A small-molecule ligand and the protein it binds are described below.
Small molecule (SMILES): C=C1CCCC2=NC[C@H](C)[C@@H](C)C[C@@]23CCC([C@@H]2C[C@H](C)C(=O)O2)=C(C)[C@@H]3/C=C(\C)[C@@H](O)C[C@@H]2CC[C@@]3(CC[C@@]4(O[C@@H](CC[C@@]4(C)O)C1)O3)O2

Sequence of chain 1.H:
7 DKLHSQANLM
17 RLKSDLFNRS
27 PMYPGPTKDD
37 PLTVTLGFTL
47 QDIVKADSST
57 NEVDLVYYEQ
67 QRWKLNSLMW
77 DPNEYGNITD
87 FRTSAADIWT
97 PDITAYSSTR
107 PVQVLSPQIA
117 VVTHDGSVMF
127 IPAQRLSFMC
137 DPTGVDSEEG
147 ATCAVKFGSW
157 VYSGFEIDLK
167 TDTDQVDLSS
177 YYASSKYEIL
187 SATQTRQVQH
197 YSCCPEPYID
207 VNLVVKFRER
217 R

Binding-site contacts:
Ligand atom C9 contacts residue TYR64 of chain 1.G at 3.7 Å (hydrophobic).
Ligand atom C34 contacts residue TRP156 of chain 1.H at 3.2 Å (hydrophobic).
Ligand atom C30 contacts residue SER155 of chain 1.H at 3.3 Å.
Ligand atom O52 contacts residue TYR204 of chain 1.H at 2.6 Å (h-bond).
Ligand atom C28 contacts residue TYR197 of chain 1.H at 3.7 Å (hydrophobic).
Ligand atom C33 contacts residue TRP156 of chain 1.H at 3.6 Å (hydrophobic).
Ligand atom N31 contacts residue TRP156 of chain 1.H at 2.9 Å (h-bond).
Ligand atom C22 contacts residue TYR204 of chain 1.H at 3.7 Å (hydrophobic).
Ligand atom C35 contacts residue TRP156 of chain 1.H at 3.6 Å (hydrophobic).
Ligand atom C51 contacts residue TYR204 of chain 1.H at 3.8 Å (hydrophobic).
Ligand atom C23 contacts residue TYR204 of chain 1.H at 3.8 Å (hydrophobic).
Ligand atom C13 contacts residue TYR64 of chain 1.G at 3.5 Å (hydrophobic).
Ligand atom O6 contacts residue LYS152 of chain 1.H at 3.1 Å (salt-bridge).
Ligand atom C36 contacts residue ILE127 of chain 1.G at 3.7 Å (hydrophobic).
Ligand atom C36 contacts residue TRP156 of chain 1.H at 3.9 Å (hydrophobic).
Ligand atom O44 contacts residue TYR204 of chain 1.H at 3.6 Å (h-bond).
Ligand atom C50 contacts residue VAL157 of chain 1.H at 3.5 Å (hydrophobic).
Ligand atom C53 contacts residue ARG88 of chain 1.G at 3.6 Å.
Ligand atom O1 contacts residue TYR197 of chain 1.H at 3.9 Å.
Ligand atom C2 contacts residue SER176 of chain 1.G at 3.6 Å.
Ligand atom C30 contacts residue TYR102 of chain 1.H at 3.3 Å (hydrophobic).
Ligand atom C7 contacts residue GLN47 of chain 1.G at 3.7 Å.
Ligand atom C6 contacts residue TYR204 of chain 1.H at 3.8 Å (hydrophobic).
Ligand atom C8 contacts residue TYR64 of chain 1.G at 3.6 Å (hydrophobic).
Ligand atom C55 contacts residue CYS200 of chain 1.H at 3.9 Å (hydrophobic).
Ligand atom C10 contacts residue TRP156 of chain 1.H at 3.7 Å (hydrophobic).
Ligand atom C7 contacts residue TYR102 of chain 1.H at 3.5 Å (hydrophobic).
Ligand atom C35 contacts residue ILE127 of chain 1.G at 3.8 Å (hydrophobic).
Ligand atom C14 contacts residue TYR64 of chain 1.G at 3.8 Å (hydrophobic).
Ligand atom C14 contacts residue SER176 of chain 1.G at 3.5 Å.
Ligand atom C3 contacts residue SER176 of chain 1.G at 3.6 Å.
Ligand atom C6 contacts residue TRP156 of chain 1.H at 3.4 Å (hydrophobic).
Ligand atom C3 contacts residue GLN47 of chain 1.G at 3.9 Å.
Ligand atom C38 contacts residue VAL157 of chain 1.H at 3.7 Å (hydrophobic).
Ligand atom C30 contacts residue TRP156 of chain 1.H at 3.2 Å (hydrophobic).
Ligand atom C80 contacts residue TYR204 of chain 1.H at 3.3 Å (hydrophobic).
Ligand atom C22 contacts residue TYR197 of chain 1.H at 3.5 Å (hydrophobic).
Ligand atom C3 contacts residue TYR64 of chain 1.G at 3.4 Å (hydrophobic).
Ligand atom C49 contacts residue VAL157 of chain 1.H at 3.7 Å (hydrophobic).
Ligand atom C9 contacts residue TYR102 of chain 1.H at 3.6 Å (hydrophobic).

Sequence of chain 1.G:
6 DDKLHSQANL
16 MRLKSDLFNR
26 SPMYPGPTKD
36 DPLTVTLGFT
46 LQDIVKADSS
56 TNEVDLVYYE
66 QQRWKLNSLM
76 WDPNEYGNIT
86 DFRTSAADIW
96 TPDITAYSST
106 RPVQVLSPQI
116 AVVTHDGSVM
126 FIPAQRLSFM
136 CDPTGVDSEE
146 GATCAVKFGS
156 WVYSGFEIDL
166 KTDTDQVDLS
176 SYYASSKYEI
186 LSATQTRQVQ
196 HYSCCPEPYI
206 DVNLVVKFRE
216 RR